The small molecule below binds the protein below.
Small molecule (SMILES): CC(=O)N[C@@H]1[C@@H](O)[C@H](O)[C@@H](CO)O[C@H]1O

Sequence of chain 1.A:
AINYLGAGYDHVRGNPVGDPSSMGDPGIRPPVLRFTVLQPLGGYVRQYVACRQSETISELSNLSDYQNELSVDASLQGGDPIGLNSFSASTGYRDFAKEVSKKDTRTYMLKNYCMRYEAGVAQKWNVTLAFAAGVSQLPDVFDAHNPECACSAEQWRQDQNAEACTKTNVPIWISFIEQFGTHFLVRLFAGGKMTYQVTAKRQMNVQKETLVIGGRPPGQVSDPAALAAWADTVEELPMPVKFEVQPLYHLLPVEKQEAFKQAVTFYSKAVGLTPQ

Binding-site contacts:
Ligand atom C6 contacts residue LYS147 of chain 1.A at 3.8 Å.
Ligand atom C1 contacts residue ARG40 of chain 1.A at 3.9 Å.
Ligand atom C1 contacts residue ASN149 of chain 1.A at 1.4 Å.
Ligand atom O6 contacts residue LYS147 of chain 1.A at 3.4 Å (salt-bridge).
Ligand atom O4 contacts residue LEU60 of chain 1.A at 3.9 Å.
Ligand atom C5 contacts residue ASN149 of chain 1.A at 3.6 Å.
Ligand atom C2 contacts residue ASN149 of chain 1.A at 2.6 Å.
Ligand atom C7 contacts residue ASN149 of chain 1.A at 4.2 Å.
Ligand atom O5 contacts residue ASN149 of chain 1.A at 2.3 Å (h-bond).
Ligand atom C6 contacts residue LEU60 of chain 1.A at 3.6 Å (hydrophobic).
Ligand atom C5 contacts residue LEU60 of chain 1.A at 4.2 Å (hydrophobic).
Ligand atom C8 contacts residue ARG40 of chain 1.A at 3.7 Å.
Ligand atom C3 contacts residue ASN149 of chain 1.A at 3.9 Å.
Ligand atom O6 contacts residue LEU60 of chain 1.A at 3.8 Å.
Ligand atom N2 contacts residue ARG40 of chain 1.A at 3.2 Å (salt-bridge).
Ligand atom C7 contacts residue ARG40 of chain 1.A at 3.8 Å.
Ligand atom O5 contacts residue LYS147 of chain 1.A at 4.3 Å.
Ligand atom C2 contacts residue ARG40 of chain 1.A at 4.0 Å.
Ligand atom N2 contacts residue ASN149 of chain 1.A at 3.0 Å (h-bond).
Ligand atom C4 contacts residue ASN149 of chain 1.A at 4.3 Å.